A protein and the small-molecule ligand that binds it are described below.
Small molecule (SMILES): CC(=O)N[C@@H]1[C@@H](O)[C@H](O)[C@@H](CO)O[C@H]1O

Binding-site contacts:
Ligand atom C2 contacts residue ASN318 of chain 1.A at 2.5 Å.
Ligand atom C8 contacts residue ASN318 of chain 1.A at 4.4 Å.
Ligand atom C7 contacts residue ASN318 of chain 1.A at 3.2 Å.
Ligand atom C1 contacts residue GLN567 of chain 1.A at 3.7 Å.
Ligand atom C4 contacts residue ASN318 of chain 1.A at 4.2 Å.
Ligand atom C7 contacts residue GLN567 of chain 1.A at 3.2 Å.
Ligand atom O6 contacts residue ASN318 of chain 1.A at 4.3 Å.
Ligand atom N2 contacts residue ASN318 of chain 1.A at 2.9 Å (h-bond).
Ligand atom O5 contacts residue ASN318 of chain 1.A at 2.5 Å (h-bond).
Ligand atom C3 contacts residue GLN567 of chain 1.A at 4.0 Å.
Ligand atom C3 contacts residue ASN318 of chain 1.A at 3.8 Å.
Ligand atom C5 contacts residue ASN318 of chain 1.A at 3.8 Å.
Ligand atom C8 contacts residue GLN567 of chain 1.A at 3.3 Å.
Ligand atom O7 contacts residue GLN567 of chain 1.A at 4.3 Å.
Ligand atom O7 contacts residue ASN318 of chain 1.A at 3.1 Å (h-bond).
Ligand atom C2 contacts residue GLN567 of chain 1.A at 3.5 Å.
Ligand atom C1 contacts residue ASN318 of chain 1.A at 1.4 Å.
Ligand atom N2 contacts residue GLN567 of chain 1.A at 2.4 Å (h-bond).

Sequence of chain 1.A:
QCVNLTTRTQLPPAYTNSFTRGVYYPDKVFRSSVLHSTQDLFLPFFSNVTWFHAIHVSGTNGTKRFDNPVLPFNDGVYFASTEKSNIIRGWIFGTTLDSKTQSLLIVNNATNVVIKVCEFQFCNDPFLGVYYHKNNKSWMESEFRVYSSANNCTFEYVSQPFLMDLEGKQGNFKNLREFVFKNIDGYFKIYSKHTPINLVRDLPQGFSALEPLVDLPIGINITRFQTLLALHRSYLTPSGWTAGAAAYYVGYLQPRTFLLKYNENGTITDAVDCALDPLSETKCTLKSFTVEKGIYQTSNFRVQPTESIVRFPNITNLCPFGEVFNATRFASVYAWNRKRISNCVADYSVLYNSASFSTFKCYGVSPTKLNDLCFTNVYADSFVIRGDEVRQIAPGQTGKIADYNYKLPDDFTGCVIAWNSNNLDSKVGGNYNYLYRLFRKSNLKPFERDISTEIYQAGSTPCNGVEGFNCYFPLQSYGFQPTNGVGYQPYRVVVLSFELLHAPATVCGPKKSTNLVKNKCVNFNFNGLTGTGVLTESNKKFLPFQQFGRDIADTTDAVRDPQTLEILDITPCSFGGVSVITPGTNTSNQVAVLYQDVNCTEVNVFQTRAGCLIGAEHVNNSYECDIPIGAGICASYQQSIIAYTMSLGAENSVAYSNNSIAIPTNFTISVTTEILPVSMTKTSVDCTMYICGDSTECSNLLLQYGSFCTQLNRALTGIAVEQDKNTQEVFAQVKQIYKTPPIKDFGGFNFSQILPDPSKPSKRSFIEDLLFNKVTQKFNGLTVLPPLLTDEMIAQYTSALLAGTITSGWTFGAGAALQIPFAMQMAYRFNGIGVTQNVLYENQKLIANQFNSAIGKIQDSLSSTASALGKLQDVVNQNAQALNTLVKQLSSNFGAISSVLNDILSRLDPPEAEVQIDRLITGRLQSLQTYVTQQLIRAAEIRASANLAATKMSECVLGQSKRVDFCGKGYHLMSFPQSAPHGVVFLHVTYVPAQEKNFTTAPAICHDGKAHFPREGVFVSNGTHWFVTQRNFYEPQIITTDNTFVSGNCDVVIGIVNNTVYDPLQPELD